Sequence of chain 1.H:
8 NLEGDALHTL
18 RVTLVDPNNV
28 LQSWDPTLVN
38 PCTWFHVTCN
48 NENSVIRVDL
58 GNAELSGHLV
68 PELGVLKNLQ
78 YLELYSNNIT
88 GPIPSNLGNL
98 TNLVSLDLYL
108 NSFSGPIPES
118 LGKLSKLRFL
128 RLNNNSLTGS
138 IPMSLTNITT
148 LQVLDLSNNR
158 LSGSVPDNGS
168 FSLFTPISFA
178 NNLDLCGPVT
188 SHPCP

The small molecule below binds the protein below.
Small molecule (SMILES): CC(=O)N[C@H]1[C@H](O[C@H]2[C@H](O)[C@@H](NC(C)=O)CO[C@@H]2CO)O[C@H](CO)[C@@H](O)[C@@H]1O

Binding-site contacts:
Ligand atom C7 contacts residue ASN144 of chain 1.H at 4.2 Å.
Ligand atom N2 contacts residue ASN165 of chain 1.H at 3.0 Å (h-bond).
Ligand atom C8 contacts residue THR143 of chain 1.H at 4.0 Å.
Ligand atom O7 contacts residue GLY166 of chain 1.H at 4.1 Å.
Ligand atom O5 contacts residue ASN165 of chain 1.H at 2.3 Å (h-bond).
Ligand atom N2 contacts residue ASN144 of chain 1.H at 4.0 Å.
Ligand atom C1 contacts residue MET140 of chain 1.H at 4.0 Å (hydrophobic).
Ligand atom O6 contacts residue MET140 of chain 1.H at 4.4 Å.
Ligand atom C8 contacts residue ASN165 of chain 1.H at 4.4 Å.
Ligand atom C2 contacts residue ASN165 of chain 1.H at 2.5 Å.
Ligand atom C7 contacts residue ASN165 of chain 1.H at 3.1 Å.
Ligand atom C3 contacts residue MET140 of chain 1.H at 4.2 Å (hydrophobic).
Ligand atom C1 contacts residue ASN165 of chain 1.H at 1.4 Å.
Ligand atom O7 contacts residue ASN165 of chain 1.H at 2.7 Å (h-bond).
Ligand atom C7 contacts residue THR143 of chain 1.H at 3.9 Å.
Ligand atom O7 contacts residue MET140 of chain 1.H at 3.9 Å.
Ligand atom C5 contacts residue MET140 of chain 1.H at 3.8 Å (hydrophobic).
Ligand atom C5 contacts residue ASN165 of chain 1.H at 3.6 Å.
Ligand atom C1 contacts residue THR143 of chain 1.H at 4.1 Å.
Ligand atom C4 contacts residue ASN165 of chain 1.H at 4.2 Å.
Ligand atom C4 contacts residue MET140 of chain 1.H at 4.4 Å (hydrophobic).
Ligand atom O5 contacts residue MET140 of chain 1.H at 4.0 Å.
Ligand atom N2 contacts residue THR143 of chain 1.H at 3.5 Å (h-bond).
Ligand atom C8 contacts residue GLY166 of chain 1.H at 4.4 Å.
Ligand atom C3 contacts residue ASN165 of chain 1.H at 3.8 Å.
Ligand atom C8 contacts residue ASN144 of chain 1.H at 3.2 Å.
Ligand atom C2 contacts residue THR143 of chain 1.H at 4.2 Å.